Sequence of chain 1.B:
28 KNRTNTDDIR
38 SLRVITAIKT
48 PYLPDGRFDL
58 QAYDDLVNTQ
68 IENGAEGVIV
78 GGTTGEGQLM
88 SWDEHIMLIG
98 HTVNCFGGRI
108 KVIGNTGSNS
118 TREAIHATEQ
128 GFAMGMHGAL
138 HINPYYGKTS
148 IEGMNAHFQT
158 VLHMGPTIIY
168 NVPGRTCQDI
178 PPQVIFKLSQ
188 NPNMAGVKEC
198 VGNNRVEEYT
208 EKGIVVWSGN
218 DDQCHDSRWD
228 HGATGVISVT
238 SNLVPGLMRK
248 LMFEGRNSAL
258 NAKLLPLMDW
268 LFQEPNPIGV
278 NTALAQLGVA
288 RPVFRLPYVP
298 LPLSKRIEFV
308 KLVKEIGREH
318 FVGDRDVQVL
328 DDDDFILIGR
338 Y

The protein below binds the small molecule below.
Small molecule (SMILES): COc1ccc(/C=C2\SC(=O)N(CC(=O)O)C2=O)cc1

Sequence of chain 1.A:
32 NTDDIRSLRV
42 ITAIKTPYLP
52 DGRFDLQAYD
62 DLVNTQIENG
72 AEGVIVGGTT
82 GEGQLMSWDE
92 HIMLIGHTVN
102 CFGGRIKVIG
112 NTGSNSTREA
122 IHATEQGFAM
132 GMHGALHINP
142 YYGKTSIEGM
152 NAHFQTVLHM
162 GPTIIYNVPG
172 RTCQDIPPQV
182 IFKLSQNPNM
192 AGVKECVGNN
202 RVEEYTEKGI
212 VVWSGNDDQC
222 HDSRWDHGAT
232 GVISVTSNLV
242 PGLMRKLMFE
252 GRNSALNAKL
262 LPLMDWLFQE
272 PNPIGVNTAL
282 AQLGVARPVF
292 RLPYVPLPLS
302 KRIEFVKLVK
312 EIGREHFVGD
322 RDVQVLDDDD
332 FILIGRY

Binding-site contacts:
Ligand atom C11 contacts residue SER88 of chain 1.B at 3.8 Å.
Ligand atom C1 contacts residue HIS123 of chain 1.A at 4.0 Å.
Ligand atom O4 contacts residue SER88 of chain 1.B at 4.1 Å.
Ligand atom O5 contacts residue SER88 of chain 1.B at 3.8 Å.
Ligand atom C1 contacts residue GLU120 of chain 1.A at 3.8 Å.
Ligand atom O3 contacts residue ASP90 of chain 1.B at 3.2 Å (salt-bridge).
Ligand atom C7 contacts residue YXP1 of chain 2.C at 3.4 Å.
Ligand atom N1 contacts residue ASP90 of chain 1.B at 3.9 Å.
Ligand atom C11 contacts residue ASP90 of chain 1.B at 3.6 Å.
Ligand atom C8 contacts residue YXP1 of chain 2.C at 3.8 Å.
Ligand atom C1 contacts residue TRP89 of chain 1.A at 3.6 Å (hydrophobic).
Ligand atom C13 contacts residue HIS123 of chain 1.A at 3.6 Å.
Ligand atom C11 contacts residue YXP1 of chain 2.C at 3.3 Å.
Ligand atom C9 contacts residue ASP90 of chain 1.B at 3.6 Å.
Ligand atom O4 contacts residue GLN127 of chain 2.B at 2.8 Å (h-bond).
Ligand atom C10 contacts residue ASP90 of chain 1.B at 2.9 Å.
Ligand atom C5 contacts residue YXP1 of chain 2.C at 3.3 Å.
Ligand atom C6 contacts residue YXP1 of chain 2.C at 3.3 Å.
Ligand atom C6 contacts residue SER88 of chain 1.B at 3.9 Å.
Ligand atom C2 contacts residue YXP1 of chain 2.C at 3.8 Å.
Ligand atom C4 contacts residue YXP1 of chain 2.C at 3.1 Å.
Ligand atom O5 contacts residue YXP1 of chain 2.C at 3.3 Å.
Ligand atom O2 contacts residue HIS123 of chain 2.B at 3.8 Å.
Ligand atom O1 contacts residue GLU120 of chain 1.A at 3.5 Å.
Ligand atom S1 contacts residue YXP1 of chain 2.C at 3.5 Å.
Ligand atom C12 contacts residue YXP1 of chain 2.C at 3.7 Å.
Ligand atom O3 contacts residue GLN127 of chain 2.B at 4.0 Å.
Ligand atom C10 contacts residue SER88 of chain 1.B at 3.7 Å.
Ligand atom O3 contacts residue SER88 of chain 1.B at 3.0 Å (h-bond).
Ligand atom O4 contacts residue ASP90 of chain 1.B at 2.7 Å (salt-bridge).
Ligand atom C13 contacts residue YXP1 of chain 2.C at 3.9 Å.
Ligand atom C9 contacts residue YXP1 of chain 2.C at 3.3 Å.
Ligand atom S1 contacts residue ARG119 of chain 1.A at 3.8 Å.
Ligand atom C3 contacts residue YXP1 of chain 2.C at 3.4 Å.
Ligand atom O1 contacts residue HIS123 of chain 1.A at 3.3 Å.
Ligand atom N1 contacts residue YXP1 of chain 2.C at 3.5 Å.
Ligand atom C10 contacts residue GLN127 of chain 2.B at 3.7 Å.
Ligand atom C7 contacts residue SER88 of chain 1.B at 3.8 Å.
Ligand atom C2 contacts residue GLU120 of chain 1.A at 4.1 Å.
Ligand atom O5 contacts residue ASP90 of chain 1.B at 3.1 Å (salt-bridge).

Sequence of chain 2.B:
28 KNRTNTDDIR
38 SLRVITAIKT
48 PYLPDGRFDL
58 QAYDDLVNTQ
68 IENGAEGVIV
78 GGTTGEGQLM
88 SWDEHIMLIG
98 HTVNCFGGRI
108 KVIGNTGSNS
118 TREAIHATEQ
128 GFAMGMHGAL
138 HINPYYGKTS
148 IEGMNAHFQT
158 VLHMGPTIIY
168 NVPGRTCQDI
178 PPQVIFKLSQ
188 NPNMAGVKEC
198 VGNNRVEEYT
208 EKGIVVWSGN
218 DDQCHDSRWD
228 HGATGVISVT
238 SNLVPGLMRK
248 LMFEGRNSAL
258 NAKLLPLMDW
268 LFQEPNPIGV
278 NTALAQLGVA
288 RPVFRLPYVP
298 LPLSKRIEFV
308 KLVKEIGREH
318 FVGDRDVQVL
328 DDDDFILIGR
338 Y